Binding-site contacts:
Ligand atom O1 contacts residue ASN64 of chain 1.D at 3.2 Å (h-bond).
Ligand atom C8 contacts residue ILE354 of chain 1.D at 4.1 Å (hydrophobic).
Ligand atom O6 contacts residue ASN64 of chain 1.D at 4.2 Å.
Ligand atom C8 contacts residue ILE385 of chain 1.D at 3.4 Å (hydrophobic).
Ligand atom O5 contacts residue ASN64 of chain 1.D at 2.8 Å (h-bond).
Ligand atom C7 contacts residue ILE354 of chain 1.D at 4.1 Å (hydrophobic).
Ligand atom N2 contacts residue ASN64 of chain 1.D at 4.5 Å.
Ligand atom C2 contacts residue ASN64 of chain 1.D at 3.9 Å.
Ligand atom O1 contacts residue ILE354 of chain 1.D at 3.9 Å.
Ligand atom O7 contacts residue ILE354 of chain 1.D at 4.4 Å.
Ligand atom N2 contacts residue ILE354 of chain 1.D at 3.7 Å.
Ligand atom C1 contacts residue ASN64 of chain 1.D at 2.6 Å.
Ligand atom C7 contacts residue ILE385 of chain 1.D at 4.4 Å (hydrophobic).
Ligand atom C5 contacts residue ASN64 of chain 1.D at 4.1 Å.

A small-molecule ligand and the protein it binds are described below.
Small molecule (SMILES): CC(=O)N[C@@H]1[C@@H](O)[C@H](O)[C@@H](CO)O[C@@H]1O

Sequence of chain 1.D:
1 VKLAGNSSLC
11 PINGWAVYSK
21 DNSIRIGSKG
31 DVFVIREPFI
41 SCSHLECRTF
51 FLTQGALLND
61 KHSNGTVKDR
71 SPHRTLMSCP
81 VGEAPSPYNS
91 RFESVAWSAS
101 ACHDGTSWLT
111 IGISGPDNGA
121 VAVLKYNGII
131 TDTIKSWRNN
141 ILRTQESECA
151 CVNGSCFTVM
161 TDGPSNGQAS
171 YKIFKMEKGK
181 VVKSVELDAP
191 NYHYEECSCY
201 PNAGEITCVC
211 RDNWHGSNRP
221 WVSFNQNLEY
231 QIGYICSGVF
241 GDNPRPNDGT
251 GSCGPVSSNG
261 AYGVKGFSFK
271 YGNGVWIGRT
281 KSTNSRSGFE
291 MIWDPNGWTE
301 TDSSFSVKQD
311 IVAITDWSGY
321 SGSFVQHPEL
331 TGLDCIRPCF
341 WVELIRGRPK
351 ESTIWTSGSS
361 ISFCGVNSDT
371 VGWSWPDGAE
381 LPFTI